Sequence of chain 1.A:
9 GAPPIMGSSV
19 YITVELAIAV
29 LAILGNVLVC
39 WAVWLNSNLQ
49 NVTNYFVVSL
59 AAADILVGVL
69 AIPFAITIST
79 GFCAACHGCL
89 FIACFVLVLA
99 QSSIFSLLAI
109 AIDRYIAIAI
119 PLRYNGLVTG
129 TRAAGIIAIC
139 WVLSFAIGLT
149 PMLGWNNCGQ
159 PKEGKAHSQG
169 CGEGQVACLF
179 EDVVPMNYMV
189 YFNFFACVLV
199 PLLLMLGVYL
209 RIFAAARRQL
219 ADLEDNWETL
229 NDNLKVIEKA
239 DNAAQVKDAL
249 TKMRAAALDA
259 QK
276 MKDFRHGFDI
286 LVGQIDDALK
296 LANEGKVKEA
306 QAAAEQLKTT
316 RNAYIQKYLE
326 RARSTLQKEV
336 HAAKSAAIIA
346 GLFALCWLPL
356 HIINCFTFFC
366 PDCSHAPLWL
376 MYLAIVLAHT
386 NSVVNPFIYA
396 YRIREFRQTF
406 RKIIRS

This small molecule binds to this protein.
Small molecule (SMILES): CC(C)(C)CC(=O)Nc1c(F)cc(C(=O)Nc2nccs2)cc1F

Binding-site contacts:
Ligand atom N19 contacts residue PHE178 of chain 1.A at 3.6 Å.
Ligand atom C20 contacts residue LEU355 of chain 1.A at 3.5 Å (hydrophobic).
Ligand atom N21 contacts residue LEU355 of chain 1.A at 3.5 Å.
Ligand atom C06 contacts residue ILE76 of chain 1.A at 3.5 Å (hydrophobic).
Ligand atom S24 contacts residue LEU355 of chain 1.A at 3.9 Å.
Ligand atom N08 contacts residue ILE380 of chain 1.A at 3.7 Å.
Ligand atom C22 contacts residue HIS356 of chain 1.A at 3.5 Å.
Ligand atom C20 contacts residue PHE178 of chain 1.A at 3.9 Å (hydrophobic).
Ligand atom C09 contacts residue PHE178 of chain 1.A at 3.7 Å (hydrophobic).
Ligand atom C17 contacts residue PHE178 of chain 1.A at 3.5 Å (hydrophobic).
Ligand atom F11 contacts residue MET376 of chain 1.A at 3.8 Å.
Ligand atom S24 contacts residue LEU95 of chain 1.A at 3.7 Å.
Ligand atom C09 contacts residue ILE380 of chain 1.A at 3.5 Å (hydrophobic).
Ligand atom C22 contacts residue MET187 of chain 1.A at 3.3 Å (hydrophobic).
Ligand atom F16 contacts residue ILE76 of chain 1.A at 3.8 Å.
Ligand atom F11 contacts residue ILE380 of chain 1.A at 3.6 Å.
Ligand atom C10 contacts residue ILE380 of chain 1.A at 3.4 Å (hydrophobic).
Ligand atom O18 contacts residue PHE178 of chain 1.A at 3.8 Å.
Ligand atom C14 contacts residue PHE178 of chain 1.A at 3.5 Å (hydrophobic).
Ligand atom O18 contacts residue VAL94 of chain 1.A at 3.6 Å.
Ligand atom O07 contacts residue ILE76 of chain 1.A at 3.6 Å.
Ligand atom C05 contacts residue ILE76 of chain 1.A at 3.8 Å (hydrophobic).
Ligand atom S24 contacts residue TRP352 of chain 1.A at 3.8 Å.
Ligand atom N21 contacts residue MET187 of chain 1.A at 3.5 Å.
Ligand atom O07 contacts residue PHE178 of chain 1.A at 3.1 Å (h-bond).
Ligand atom N21 contacts residue ASN359 of chain 1.A at 3.1 Å (h-bond).
Ligand atom C23 contacts residue LEU95 of chain 1.A at 3.9 Å (hydrophobic).
Ligand atom N08 contacts residue ILE76 of chain 1.A at 3.8 Å.
Ligand atom C12 contacts residue ILE380 of chain 1.A at 3.9 Å (hydrophobic).
Ligand atom C23 contacts residue TRP352 of chain 1.A at 3.8 Å (hydrophobic).
Ligand atom C13 contacts residue PHE178 of chain 1.A at 3.4 Å (hydrophobic).
Ligand atom C22 contacts residue ASN359 of chain 1.A at 3.5 Å.
Ligand atom F16 contacts residue ALA73 of chain 1.A at 3.5 Å.
Ligand atom C12 contacts residue PHE178 of chain 1.A at 3.7 Å (hydrophobic).
Ligand atom C23 contacts residue MET187 of chain 1.A at 3.7 Å (hydrophobic).
Ligand atom C01 contacts residue TYR377 of chain 1.A at 3.8 Å (hydrophobic).
Ligand atom C05 contacts residue SER77 of chain 1.A at 3.8 Å.
Ligand atom N19 contacts residue LEU355 of chain 1.A at 3.7 Å.
Ligand atom C23 contacts residue HIS356 of chain 1.A at 3.7 Å.
Ligand atom C10 contacts residue PHE178 of chain 1.A at 3.6 Å (hydrophobic).